Binding-site contacts:
Ligand atom O5 contacts residue ILE382 of chain 1.A at 3.4 Å.
Ligand atom N2 contacts residue ASN379 of chain 1.A at 2.9 Å (h-bond).
Ligand atom O6 contacts residue TYR371 of chain 1.A at 4.4 Å.
Ligand atom C4 contacts residue ASN379 of chain 1.A at 4.2 Å.
Ligand atom O5 contacts residue SER381 of chain 1.A at 4.4 Å.
Ligand atom O6 contacts residue ILE382 of chain 1.A at 3.8 Å.
Ligand atom C3 contacts residue ASN379 of chain 1.A at 3.8 Å.
Ligand atom C2 contacts residue ASN379 of chain 1.A at 2.4 Å.
Ligand atom O7 contacts residue LYS374 of chain 1.A at 4.4 Å.
Ligand atom C1 contacts residue GLN375 of chain 1.A at 4.0 Å.
Ligand atom C5 contacts residue SER381 of chain 1.A at 4.2 Å.
Ligand atom C7 contacts residue GLN375 of chain 1.A at 4.4 Å.
Ligand atom O5 contacts residue ASN379 of chain 1.A at 2.4 Å (h-bond).
Ligand atom N2 contacts residue GLN375 of chain 1.A at 4.4 Å.
Ligand atom C1 contacts residue ILE382 of chain 1.A at 4.2 Å (hydrophobic).
Ligand atom O5 contacts residue GLN375 of chain 1.A at 4.5 Å.
Ligand atom C6 contacts residue ILE382 of chain 1.A at 4.1 Å (hydrophobic).
Ligand atom C5 contacts residue ASN379 of chain 1.A at 3.6 Å.
Ligand atom O7 contacts residue ASN379 of chain 1.A at 4.2 Å.
Ligand atom C6 contacts residue SER381 of chain 1.A at 4.3 Å.
Ligand atom C5 contacts residue ILE382 of chain 1.A at 4.4 Å (hydrophobic).
Ligand atom C6 contacts residue TYR371 of chain 1.A at 4.2 Å (hydrophobic).
Ligand atom O6 contacts residue GLU385 of chain 1.A at 4.1 Å.
Ligand atom C1 contacts residue ASN379 of chain 1.A at 1.4 Å.
Ligand atom O7 contacts residue GLN375 of chain 1.A at 3.5 Å.
Ligand atom C7 contacts residue ASN379 of chain 1.A at 3.8 Å.
Ligand atom O6 contacts residue SER381 of chain 1.A at 3.3 Å (h-bond).
Ligand atom C2 contacts residue GLN375 of chain 1.A at 4.2 Å.

Sequence of chain 1.A:
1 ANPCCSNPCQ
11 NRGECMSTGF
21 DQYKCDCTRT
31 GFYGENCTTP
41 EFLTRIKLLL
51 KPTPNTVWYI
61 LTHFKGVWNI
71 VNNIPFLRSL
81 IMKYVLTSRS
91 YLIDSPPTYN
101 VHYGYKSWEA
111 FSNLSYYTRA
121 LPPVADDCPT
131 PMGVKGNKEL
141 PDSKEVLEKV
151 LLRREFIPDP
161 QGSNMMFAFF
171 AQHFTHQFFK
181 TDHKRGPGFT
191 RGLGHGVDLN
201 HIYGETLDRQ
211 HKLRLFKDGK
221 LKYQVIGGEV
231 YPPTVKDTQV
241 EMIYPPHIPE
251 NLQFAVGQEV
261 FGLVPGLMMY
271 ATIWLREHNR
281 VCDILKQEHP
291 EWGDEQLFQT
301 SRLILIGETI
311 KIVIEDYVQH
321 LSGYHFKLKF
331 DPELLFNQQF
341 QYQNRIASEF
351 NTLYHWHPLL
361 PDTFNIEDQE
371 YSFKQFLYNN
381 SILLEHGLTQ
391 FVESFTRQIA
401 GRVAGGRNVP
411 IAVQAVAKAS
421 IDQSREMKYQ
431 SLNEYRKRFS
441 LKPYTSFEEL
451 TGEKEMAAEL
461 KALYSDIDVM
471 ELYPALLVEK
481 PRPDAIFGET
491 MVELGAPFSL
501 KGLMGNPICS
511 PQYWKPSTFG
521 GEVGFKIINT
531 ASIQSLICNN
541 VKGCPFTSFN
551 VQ

A small-molecule ligand and the protein it binds are described below.
Small molecule (SMILES): CC(=O)N[C@@H]1[C@@H](O)[C@H](O)[C@@H](CO)O[C@H]1O